A small-molecule ligand and the protein it binds are described below.
Small molecule (SMILES): CC(=O)N1CCN(C(=O)c2ccc(S(N)(=O)=O)cc2)C[C@@H]1Cc1ccccc1

Sequence of chain 1.B:
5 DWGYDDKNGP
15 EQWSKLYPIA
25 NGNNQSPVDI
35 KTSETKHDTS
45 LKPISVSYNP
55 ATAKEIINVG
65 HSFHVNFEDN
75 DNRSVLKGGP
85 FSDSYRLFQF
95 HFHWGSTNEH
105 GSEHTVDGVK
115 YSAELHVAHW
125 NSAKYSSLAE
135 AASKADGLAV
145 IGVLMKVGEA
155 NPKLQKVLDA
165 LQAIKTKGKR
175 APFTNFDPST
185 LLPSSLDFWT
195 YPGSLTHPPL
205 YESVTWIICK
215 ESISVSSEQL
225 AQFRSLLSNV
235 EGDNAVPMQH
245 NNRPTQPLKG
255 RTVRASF

Binding-site contacts:
Ligand atom S24 contacts residue ZN1 of chain 1.G at 3.0 Å.
Ligand atom C13 contacts residue ALA136 of chain 1.B at 3.9 Å (hydrophobic).
Ligand atom O25 contacts residue VAL144 of chain 1.B at 3.6 Å.
Ligand atom O25 contacts residue ZN1 of chain 1.G at 3.1 Å.
Ligand atom N27 contacts residue ZN1 of chain 1.G at 2.0 Å.
Ligand atom C20 contacts residue LEU199 of chain 1.B at 3.7 Å (hydrophobic).
Ligand atom N27 contacts residue THR200 of chain 1.B at 2.9 Å (h-bond).
Ligand atom C14 contacts residue LEU132 of chain 1.B at 4.0 Å (hydrophobic).
Ligand atom C22 contacts residue LEU199 of chain 1.B at 3.9 Å (hydrophobic).
Ligand atom O23 contacts residue GLN93 of chain 1.B at 2.9 Å (h-bond).
Ligand atom C21 contacts residue HIS95 of chain 1.B at 3.8 Å.
Ligand atom C19 contacts residue HIS95 of chain 1.B at 3.8 Å.
Ligand atom O26 contacts residue THR200 of chain 1.B at 2.9 Å (h-bond).
Ligand atom C21 contacts residue LEU199 of chain 1.B at 3.6 Å (hydrophobic).
Ligand atom O23 contacts residue HIS68 of chain 1.B at 4.0 Å.
Ligand atom C19 contacts residue HIS201 of chain 1.B at 3.4 Å.
Ligand atom C20 contacts residue HIS95 of chain 1.B at 3.6 Å.
Ligand atom N27 contacts residue HIS97 of chain 1.B at 3.3 Å (h-bond).
Ligand atom O25 contacts residue TRP210 of chain 1.B at 3.5 Å.
Ligand atom N27 contacts residue HIS95 of chain 1.B at 3.4 Å (h-bond).
Ligand atom C15 contacts residue ALA136 of chain 1.B at 4.0 Å (hydrophobic).
Ligand atom O1 contacts residue PRO203 of chain 1.B at 3.3 Å.
Ligand atom O23 contacts residue PHE92 of chain 1.B at 3.6 Å.
Ligand atom C11 contacts residue ALA136 of chain 1.B at 3.4 Å (hydrophobic).
Ligand atom C15 contacts residue LEU132 of chain 1.B at 3.8 Å (hydrophobic).
Ligand atom C10 contacts residue ALA136 of chain 1.B at 3.8 Å (hydrophobic).
Ligand atom C12 contacts residue ALA136 of chain 1.B at 3.5 Å (hydrophobic).
Ligand atom O26 contacts residue TRP210 of chain 1.B at 3.7 Å.
Ligand atom C13 contacts residue ALA133 of chain 1.B at 3.8 Å (hydrophobic).
Ligand atom C17 contacts residue GLN93 of chain 1.B at 4.0 Å.
Ligand atom O25 contacts residue HIS95 of chain 1.B at 3.6 Å.
Ligand atom C20 contacts residue ZN1 of chain 1.G at 4.0 Å.
Ligand atom S24 contacts residue HIS120 of chain 1.B at 4.0 Å.
Ligand atom C18 contacts residue HIS201 of chain 1.B at 3.5 Å.
Ligand atom N27 contacts residue HIS120 of chain 1.B at 3.3 Å (h-bond).
Ligand atom C16 contacts residue GLN93 of chain 1.B at 3.9 Å.
Ligand atom O25 contacts residue HIS120 of chain 1.B at 3.4 Å (h-bond).
Ligand atom O26 contacts residue LEU199 of chain 1.B at 3.2 Å.
Ligand atom C14 contacts residue ALA133 of chain 1.B at 4.0 Å (hydrophobic).
Ligand atom S24 contacts residue HIS95 of chain 1.B at 3.9 Å.